This small molecule binds to this protein.
Small molecule (SMILES): CN1C[C@](C)(O)C(=O)C=C1c1ccc(Br)cc1

Sequence of chain 1.C:
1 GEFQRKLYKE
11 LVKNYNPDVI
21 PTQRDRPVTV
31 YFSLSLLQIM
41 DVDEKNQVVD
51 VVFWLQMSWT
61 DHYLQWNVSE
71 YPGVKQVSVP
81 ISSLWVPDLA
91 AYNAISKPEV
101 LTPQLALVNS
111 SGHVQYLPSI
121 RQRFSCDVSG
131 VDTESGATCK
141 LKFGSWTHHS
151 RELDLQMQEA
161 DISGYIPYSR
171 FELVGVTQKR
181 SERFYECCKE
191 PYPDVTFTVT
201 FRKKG

Binding-site contacts:
Ligand atom C7 contacts residue GLU10 of chain 1.C at 3.6 Å.
Ligand atom C4 contacts residue GLU10 of chain 1.C at 4.1 Å.
Ligand atom C9 contacts residue GLU10 of chain 1.C at 3.5 Å.
Ligand atom C6 contacts residue GLU10 of chain 1.C at 3.9 Å.
Ligand atom C11 contacts residue TRP66 of chain 1.C at 4.3 Å (hydrophobic).
Ligand atom C5 contacts residue TYR71 of chain 1.C at 3.6 Å (hydrophobic).
Ligand atom BR1 contacts residue LEU64 of chain 1.C at 3.8 Å.
Ligand atom N1 contacts residue GLU10 of chain 1.C at 3.8 Å.
Ligand atom C1 contacts residue TYR63 of chain 1.C at 3.2 Å (hydrophobic).
Ligand atom BR1 contacts residue TRP66 of chain 1.C at 4.3 Å.
Ligand atom C8 contacts residue GLU10 of chain 1.C at 4.0 Å.
Ligand atom C12 contacts residue LEU64 of chain 1.C at 3.4 Å (hydrophobic).
Ligand atom C10 contacts residue LEU7 of chain 1.C at 3.1 Å (hydrophobic).
Ligand atom C7 contacts residue GLN65 of chain 1.C at 4.3 Å.
Ligand atom O2 contacts residue TYR71 of chain 1.C at 2.9 Å (h-bond).
Ligand atom C8 contacts residue LEU7 of chain 1.C at 4.3 Å (hydrophobic).
Ligand atom C2 contacts residue GLU10 of chain 1.C at 4.0 Å.
Ligand atom C13 contacts residue GLN65 of chain 1.C at 3.8 Å.
Ligand atom BR1 contacts residue LEU11 of chain 1.C at 4.4 Å.
Ligand atom C6 contacts residue GLN65 of chain 1.C at 4.4 Å.
Ligand atom C13 contacts residue LEU7 of chain 1.C at 4.4 Å (hydrophobic).
Ligand atom C12 contacts residue GLN65 of chain 1.C at 4.4 Å.
Ligand atom BR1 contacts residue VAL77 of chain 1.C at 3.9 Å.
Ligand atom BR1 contacts residue VAL79 of chain 1.C at 4.2 Å.
Ligand atom C13 contacts residue TRP66 of chain 1.C at 4.1 Å (hydrophobic).
Ligand atom N1 contacts residue TYR63 of chain 1.C at 4.2 Å.
Ligand atom C11 contacts residue LEU64 of chain 1.C at 3.7 Å (hydrophobic).
Ligand atom C9 contacts residue LEU11 of chain 1.C at 3.9 Å (hydrophobic).
Ligand atom C12 contacts residue TRP66 of chain 1.C at 3.6 Å (hydrophobic).
Ligand atom C10 contacts residue LEU11 of chain 1.C at 4.1 Å (hydrophobic).
Ligand atom C5 contacts residue GLU10 of chain 1.C at 4.0 Å.
Ligand atom C9 contacts residue LEU7 of chain 1.C at 3.1 Å (hydrophobic).
Ligand atom C11 contacts residue LEU7 of chain 1.C at 4.3 Å (hydrophobic).
Ligand atom C6 contacts residue TRP66 of chain 1.C at 4.3 Å (hydrophobic).
Ligand atom C6 contacts residue LEU7 of chain 1.C at 4.2 Å (hydrophobic).
Ligand atom O2 contacts residue GLU10 of chain 1.C at 4.4 Å.
Ligand atom C13 contacts residue TYR63 of chain 1.C at 4.1 Å (hydrophobic).
Ligand atom C13 contacts residue LEU64 of chain 1.C at 3.7 Å (hydrophobic).
Ligand atom C6 contacts residue TYR71 of chain 1.C at 3.7 Å (hydrophobic).
Ligand atom C11 contacts residue LEU11 of chain 1.C at 4.4 Å (hydrophobic).